Binding-site contacts:
Ligand atom C14 contacts residue LYS89 of chain 1.B at 3.8 Å.
Ligand atom C14 contacts residue VAL88 of chain 1.B at 3.8 Å (hydrophobic).
Ligand atom CL1 contacts residue LEU52 of chain 1.B at 3.9 Å.
Ligand atom C20 contacts residue LEU49 of chain 1.B at 4.0 Å (hydrophobic).
Ligand atom CL1 contacts residue ILE56 of chain 1.B at 3.6 Å.
Ligand atom C21 contacts residue LEU49 of chain 1.B at 3.9 Å (hydrophobic).
Ligand atom C19 contacts residue THR11 of chain 1.B at 4.0 Å.
Ligand atom C5 contacts residue GLY53 of chain 1.B at 4.0 Å.
Ligand atom C2 contacts residue ILE56 of chain 1.B at 3.9 Å (hydrophobic).
Ligand atom C21 contacts residue HIS91 of chain 1.B at 3.8 Å.
Ligand atom O2 contacts residue VAL88 of chain 1.B at 3.3 Å (h-bond).
Ligand atom C1 contacts residue ILE56 of chain 1.B at 3.8 Å (hydrophobic).
Ligand atom C19 contacts residue VAL9 of chain 1.B at 3.6 Å (hydrophobic).
Ligand atom C9 contacts residue GLN54 of chain 1.A at 3.7 Å.
Ligand atom C17 contacts residue HIS91 of chain 1.B at 3.8 Å.
Ligand atom C4 contacts residue LEU52 of chain 1.B at 4.1 Å (hydrophobic).
Ligand atom CL1 contacts residue ILE94 of chain 1.B at 4.0 Å.
Ligand atom CL2 contacts residue ILE94 of chain 1.B at 3.8 Å.
Ligand atom CL2 contacts residue TYR95 of chain 1.B at 3.6 Å.
Ligand atom C4 contacts residue GLY53 of chain 1.B at 3.7 Å.
Ligand atom C15 contacts residue THR5 of chain 1.A at 4.0 Å.
Ligand atom C5 contacts residue LEU49 of chain 1.B at 3.5 Å (hydrophobic).
Ligand atom C20 contacts residue THR11 of chain 1.B at 3.7 Å.
Ligand atom O4 contacts residue VAL9 of chain 1.B at 4.0 Å.
Ligand atom C19 contacts residue THR10 of chain 1.B at 3.9 Å.
Ligand atom C23 contacts residue ILE56 of chain 1.B at 3.7 Å (hydrophobic).
Ligand atom C3 contacts residue VAL88 of chain 1.B at 4.0 Å (hydrophobic).
Ligand atom C22 contacts residue HIS91 of chain 1.B at 3.5 Å.
Ligand atom C18 contacts residue VAL9 of chain 1.B at 3.7 Å (hydrophobic).
Ligand atom C13 contacts residue VAL88 of chain 1.B at 3.6 Å (hydrophobic).
Ligand atom O2 contacts residue THR5 of chain 1.A at 3.9 Å.
Ligand atom C2 contacts residue ILE94 of chain 1.B at 3.8 Å (hydrophobic).
Ligand atom O2 contacts residue HIS91 of chain 1.B at 2.8 Å (h-bond).
Ligand atom C4 contacts residue LEU49 of chain 1.B at 3.4 Å (hydrophobic).
Ligand atom O2 contacts residue LYS89 of chain 1.B at 3.6 Å.
Ligand atom C16 contacts residue HIS91 of chain 1.B at 4.0 Å.
Ligand atom CL2 contacts residue HIS91 of chain 1.B at 3.5 Å.
Ligand atom C14 contacts residue HIS91 of chain 1.B at 3.9 Å.
Ligand atom O3 contacts residue LYS89 of chain 1.B at 2.9 Å (salt-bridge).
Ligand atom CL2 contacts residue LEU49 of chain 1.B at 3.7 Å.

This small molecule binds to this protein.
Small molecule (SMILES): CC[C@@H](CO)N1C(=O)[C@@H](CC(=O)O)C[C@H](c2cccc(Cl)c2)[C@H]1c1ccc(Cl)cc1

Sequence of chain 1.B:
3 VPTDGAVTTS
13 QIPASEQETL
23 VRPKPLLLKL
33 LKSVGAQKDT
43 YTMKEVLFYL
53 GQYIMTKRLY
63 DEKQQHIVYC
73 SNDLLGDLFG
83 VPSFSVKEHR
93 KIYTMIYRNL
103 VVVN

Sequence of chain 1.A:
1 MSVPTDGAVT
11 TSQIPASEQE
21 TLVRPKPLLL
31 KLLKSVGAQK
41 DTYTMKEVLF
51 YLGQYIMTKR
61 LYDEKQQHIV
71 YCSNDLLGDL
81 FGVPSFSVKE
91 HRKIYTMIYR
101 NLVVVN